Sequence of chain 1.A:
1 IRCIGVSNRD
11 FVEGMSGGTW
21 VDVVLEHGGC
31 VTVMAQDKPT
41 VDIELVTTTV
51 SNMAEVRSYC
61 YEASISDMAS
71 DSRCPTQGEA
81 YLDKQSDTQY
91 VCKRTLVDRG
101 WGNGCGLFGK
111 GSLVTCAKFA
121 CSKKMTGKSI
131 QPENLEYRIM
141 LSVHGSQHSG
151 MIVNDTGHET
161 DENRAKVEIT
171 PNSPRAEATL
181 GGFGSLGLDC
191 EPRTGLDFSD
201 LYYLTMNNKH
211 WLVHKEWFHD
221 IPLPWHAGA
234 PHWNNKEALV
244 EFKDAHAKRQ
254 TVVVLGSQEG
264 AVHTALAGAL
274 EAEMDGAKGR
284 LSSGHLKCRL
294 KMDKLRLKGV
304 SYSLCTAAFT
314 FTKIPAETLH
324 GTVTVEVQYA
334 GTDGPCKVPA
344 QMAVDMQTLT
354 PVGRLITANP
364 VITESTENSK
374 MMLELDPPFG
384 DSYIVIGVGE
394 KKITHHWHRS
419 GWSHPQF

Binding-site contacts:
Ligand atom O7 contacts residue GLY150 of chain 1.A at 3.4 Å (h-bond).
Ligand atom C1 contacts residue THR156 of chain 1.A at 4.1 Å.
Ligand atom O6 contacts residue MET151 of chain 1.A at 4.1 Å.
Ligand atom C5 contacts residue MET151 of chain 1.A at 4.3 Å (hydrophobic).
Ligand atom C3 contacts residue ASN154 of chain 1.A at 3.8 Å.
Ligand atom C8 contacts residue ASN154 of chain 1.A at 4.3 Å.
Ligand atom C7 contacts residue ASN154 of chain 1.A at 3.3 Å.
Ligand atom C4 contacts residue ASN154 of chain 1.A at 4.2 Å.
Ligand atom O7 contacts residue VAL153 of chain 1.A at 3.7 Å.
Ligand atom O5 contacts residue ASN154 of chain 1.A at 2.3 Å (h-bond).
Ligand atom C6 contacts residue MET151 of chain 1.A at 4.2 Å (hydrophobic).
Ligand atom C7 contacts residue VAL153 of chain 1.A at 4.0 Å (hydrophobic).
Ligand atom O7 contacts residue ASN154 of chain 1.A at 3.3 Å (h-bond).
Ligand atom C1 contacts residue ASN154 of chain 1.A at 1.4 Å.
Ligand atom C2 contacts residue ASN154 of chain 1.A at 2.5 Å.
Ligand atom C5 contacts residue ASN154 of chain 1.A at 3.7 Å.
Ligand atom O5 contacts residue MET151 of chain 1.A at 3.3 Å.
Ligand atom C1 contacts residue MET151 of chain 1.A at 4.0 Å (hydrophobic).
Ligand atom C8 contacts residue VAL153 of chain 1.A at 3.9 Å (hydrophobic).
Ligand atom N2 contacts residue ASN154 of chain 1.A at 2.9 Å (h-bond).
Ligand atom N2 contacts residue THR156 of chain 1.A at 4.3 Å.

The small molecule below binds the protein below.
Small molecule (SMILES): CC(=O)N[C@@H]1[C@@H](O)[C@H](O)[C@@H](CO)O[C@H]1O